Sequence of chain 1.E:
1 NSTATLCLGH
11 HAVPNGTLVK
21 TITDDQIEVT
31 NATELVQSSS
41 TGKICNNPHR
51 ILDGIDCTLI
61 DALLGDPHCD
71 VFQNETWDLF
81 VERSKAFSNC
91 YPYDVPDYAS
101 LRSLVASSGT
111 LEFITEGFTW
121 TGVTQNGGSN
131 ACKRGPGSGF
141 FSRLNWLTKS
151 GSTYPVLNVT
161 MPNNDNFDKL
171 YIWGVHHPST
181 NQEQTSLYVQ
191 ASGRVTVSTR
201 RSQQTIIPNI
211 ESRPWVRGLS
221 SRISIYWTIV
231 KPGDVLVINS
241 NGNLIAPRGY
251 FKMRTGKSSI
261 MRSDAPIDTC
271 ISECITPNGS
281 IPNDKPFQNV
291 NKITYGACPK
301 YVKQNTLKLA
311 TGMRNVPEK

A small-molecule ligand and the protein it binds are described below.
Small molecule (SMILES): CC(=O)N[C@@H]1[C@@H](O)[C@H](O)[C@@H](CO)O[C@H]1O

Sequence of chain 1.C:
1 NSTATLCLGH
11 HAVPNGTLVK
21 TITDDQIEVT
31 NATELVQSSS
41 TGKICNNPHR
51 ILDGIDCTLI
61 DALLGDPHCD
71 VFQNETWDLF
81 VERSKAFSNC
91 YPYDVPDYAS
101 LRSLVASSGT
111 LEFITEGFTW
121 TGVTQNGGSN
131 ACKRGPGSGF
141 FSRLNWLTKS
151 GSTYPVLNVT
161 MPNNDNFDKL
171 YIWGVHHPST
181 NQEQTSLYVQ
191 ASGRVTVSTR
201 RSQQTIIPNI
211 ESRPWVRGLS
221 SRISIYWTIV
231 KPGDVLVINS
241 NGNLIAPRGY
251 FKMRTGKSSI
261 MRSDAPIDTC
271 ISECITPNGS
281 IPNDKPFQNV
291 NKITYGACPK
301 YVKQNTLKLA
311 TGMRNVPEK

Binding-site contacts:
Ligand atom O7 contacts residue THR160 of chain 1.C at 3.7 Å.
Ligand atom C7 contacts residue ASN158 of chain 1.C at 4.2 Å.
Ligand atom N2 contacts residue ASN158 of chain 1.C at 3.1 Å (h-bond).
Ligand atom O4 contacts residue SER212 of chain 1.E at 3.6 Å (h-bond).
Ligand atom C3 contacts residue ASN158 of chain 1.C at 3.9 Å.
Ligand atom C7 contacts residue THR160 of chain 1.C at 3.6 Å.
Ligand atom O7 contacts residue ASN158 of chain 1.C at 4.4 Å.
Ligand atom C4 contacts residue ASN158 of chain 1.C at 4.3 Å.
Ligand atom C5 contacts residue ASN158 of chain 1.C at 3.6 Å.
Ligand atom C1 contacts residue ASN158 of chain 1.C at 1.4 Å.
Ligand atom O3 contacts residue SER212 of chain 1.E at 3.5 Å (h-bond).
Ligand atom O5 contacts residue ASN158 of chain 1.C at 2.3 Å (h-bond).
Ligand atom C2 contacts residue ASN158 of chain 1.C at 2.6 Å.
Ligand atom C4 contacts residue SER212 of chain 1.E at 3.2 Å.
Ligand atom C8 contacts residue THR160 of chain 1.C at 3.0 Å.
Ligand atom C5 contacts residue SER212 of chain 1.E at 4.4 Å.
Ligand atom C3 contacts residue SER212 of chain 1.E at 3.9 Å.